Sequence of chain 2.B:
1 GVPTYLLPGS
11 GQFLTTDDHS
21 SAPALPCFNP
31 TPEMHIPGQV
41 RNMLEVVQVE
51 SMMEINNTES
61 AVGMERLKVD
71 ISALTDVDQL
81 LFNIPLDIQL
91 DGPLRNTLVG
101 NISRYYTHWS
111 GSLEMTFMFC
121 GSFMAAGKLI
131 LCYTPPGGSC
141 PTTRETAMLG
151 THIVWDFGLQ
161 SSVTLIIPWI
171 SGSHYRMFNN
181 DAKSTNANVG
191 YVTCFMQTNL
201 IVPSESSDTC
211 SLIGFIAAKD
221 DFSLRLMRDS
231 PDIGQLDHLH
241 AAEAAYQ

Sequence of chain 1.B:
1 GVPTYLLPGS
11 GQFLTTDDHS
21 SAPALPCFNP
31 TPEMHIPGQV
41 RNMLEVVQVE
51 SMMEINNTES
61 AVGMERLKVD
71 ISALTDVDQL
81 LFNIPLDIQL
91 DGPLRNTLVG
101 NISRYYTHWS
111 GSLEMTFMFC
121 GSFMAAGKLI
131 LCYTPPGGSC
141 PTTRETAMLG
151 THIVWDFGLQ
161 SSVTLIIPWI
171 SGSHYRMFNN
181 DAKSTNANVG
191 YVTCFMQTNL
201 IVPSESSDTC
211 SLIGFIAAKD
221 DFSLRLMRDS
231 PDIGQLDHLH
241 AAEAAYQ

Sequence of chain 1.A:
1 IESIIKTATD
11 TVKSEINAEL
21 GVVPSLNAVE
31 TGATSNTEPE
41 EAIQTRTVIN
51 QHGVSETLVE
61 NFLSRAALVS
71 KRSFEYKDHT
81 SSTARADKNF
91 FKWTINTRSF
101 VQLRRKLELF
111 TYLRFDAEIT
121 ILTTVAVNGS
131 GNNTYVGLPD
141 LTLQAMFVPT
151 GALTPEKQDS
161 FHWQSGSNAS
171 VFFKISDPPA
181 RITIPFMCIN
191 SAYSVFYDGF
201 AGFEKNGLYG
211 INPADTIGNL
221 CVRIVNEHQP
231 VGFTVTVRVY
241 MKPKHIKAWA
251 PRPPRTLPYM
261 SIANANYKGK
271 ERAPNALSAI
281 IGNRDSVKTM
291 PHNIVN

This small molecule binds to this protein.
Small molecule (SMILES): Cc1cc(CCCOc2c(C)cc(-c3noc(C(F)(F)F)n3)cc2C)on1

Binding-site contacts:
Ligand atom CM4 contacts residue ALA169 of chain 1.A at 3.5 Å (hydrophobic).
Ligand atom O1A contacts residue ALA145 of chain 1.A at 3.8 Å.
Ligand atom O1 contacts residue ILE217 of chain 1.A at 3.2 Å.
Ligand atom CM4 contacts residue ILE182 of chain 1.A at 3.6 Å (hydrophobic).
Ligand atom CM6 contacts residue MET187 of chain 1.A at 3.8 Å (hydrophobic).
Ligand atom F2 contacts residue SER170 of chain 1.A at 3.5 Å.
Ligand atom F1 contacts residue VAL171 of chain 1.A at 3.0 Å.
Ligand atom C2B contacts residue ILE119 of chain 1.A at 3.5 Å (hydrophobic).
Ligand atom CM6 contacts residue ILE217 of chain 1.A at 3.4 Å (hydrophobic).
Ligand atom F3 contacts residue LEU14 of chain 2.B at 3.9 Å.
Ligand atom C4 contacts residue PHE115 of chain 1.A at 3.3 Å (hydrophobic).
Ligand atom F3 contacts residue ILE182 of chain 1.A at 3.2 Å.
Ligand atom CM6 contacts residue ILE184 of chain 1.A at 3.5 Å (hydrophobic).
Ligand atom F2 contacts residue ALA169 of chain 1.A at 2.2 Å.
Ligand atom C3B contacts residue ILE119 of chain 1.A at 3.5 Å (hydrophobic).
Ligand atom F1 contacts residue ALA145 of chain 1.A at 3.0 Å.
Ligand atom N3A contacts residue PHE147 of chain 1.A at 3.6 Å.
Ligand atom C5B contacts residue ILE184 of chain 1.A at 3.4 Å (hydrophobic).
Ligand atom O1A contacts residue ILE182 of chain 1.A at 3.9 Å.
Ligand atom F3 contacts residue ALA169 of chain 1.A at 3.7 Å.
Ligand atom O1B contacts residue ILE95 of chain 1.A at 3.0 Å.
Ligand atom F3 contacts residue ALA24 of chain 1.B at 3.9 Å.
Ligand atom N3A contacts residue ILE184 of chain 1.A at 3.9 Å.
Ligand atom CM4 contacts residue ALA145 of chain 1.A at 3.5 Å (hydrophobic).
Ligand atom CM2 contacts residue TRP93 of chain 1.A at 3.9 Å (hydrophobic).
Ligand atom F1 contacts residue SER170 of chain 1.A at 3.7 Å.
Ligand atom C6B contacts residue ILE184 of chain 1.A at 3.7 Å (hydrophobic).
Ligand atom F2 contacts residue PHE147 of chain 1.A at 3.2 Å.
Ligand atom C2A contacts residue ILE182 of chain 1.A at 3.6 Å (hydrophobic).
Ligand atom CM3 contacts residue THR97 of chain 1.A at 3.9 Å.
Ligand atom N1A contacts residue LEU220 of chain 1.A at 3.0 Å.
Ligand atom C1B contacts residue ILE95 of chain 1.A at 3.5 Å (hydrophobic).
Ligand atom F2 contacts residue ALA145 of chain 1.A at 3.0 Å.
Ligand atom C3A contacts residue ILE182 of chain 1.A at 3.2 Å (hydrophobic).
Ligand atom F2 contacts residue MET146 of chain 1.A at 3.7 Å.
Ligand atom C6B contacts residue ILE95 of chain 1.A at 3.6 Å (hydrophobic).
Ligand atom N3A contacts residue ILE182 of chain 1.A at 3.0 Å.
Ligand atom C2A contacts residue LEU220 of chain 1.A at 3.8 Å (hydrophobic).
Ligand atom CM2 contacts residue ILE119 of chain 1.A at 3.5 Å (hydrophobic).
Ligand atom O1A contacts residue LEU220 of chain 1.A at 3.4 Å.